A small-molecule ligand and the protein it binds are described below.
Small molecule (SMILES): CC(=O)N[C@@H]1[C@@H](O)[C@H](O)[C@@H](CO)O[C@H]1O

Binding-site contacts:
Ligand atom C3 contacts residue ASN328 of chain 1.A at 3.8 Å.
Ligand atom O6 contacts residue THR330 of chain 1.A at 4.4 Å.
Ligand atom C4 contacts residue ASN328 of chain 1.A at 4.2 Å.
Ligand atom C5 contacts residue THR330 of chain 1.A at 4.3 Å.
Ligand atom C6 contacts residue THR330 of chain 1.A at 3.8 Å.
Ligand atom O5 contacts residue THR330 of chain 1.A at 3.7 Å.
Ligand atom N2 contacts residue ASN328 of chain 1.A at 2.9 Å (h-bond).
Ligand atom C1 contacts residue ASN328 of chain 1.A at 1.4 Å.
Ligand atom C8 contacts residue ASN328 of chain 1.A at 3.8 Å.
Ligand atom C7 contacts residue ASN328 of chain 1.A at 3.3 Å.
Ligand atom C2 contacts residue ASN328 of chain 1.A at 2.5 Å.
Ligand atom C5 contacts residue ASN328 of chain 1.A at 3.7 Å.
Ligand atom O7 contacts residue ASN328 of chain 1.A at 3.3 Å (h-bond).
Ligand atom O5 contacts residue ASN328 of chain 1.A at 2.4 Å (h-bond).

Sequence of chain 1.A:
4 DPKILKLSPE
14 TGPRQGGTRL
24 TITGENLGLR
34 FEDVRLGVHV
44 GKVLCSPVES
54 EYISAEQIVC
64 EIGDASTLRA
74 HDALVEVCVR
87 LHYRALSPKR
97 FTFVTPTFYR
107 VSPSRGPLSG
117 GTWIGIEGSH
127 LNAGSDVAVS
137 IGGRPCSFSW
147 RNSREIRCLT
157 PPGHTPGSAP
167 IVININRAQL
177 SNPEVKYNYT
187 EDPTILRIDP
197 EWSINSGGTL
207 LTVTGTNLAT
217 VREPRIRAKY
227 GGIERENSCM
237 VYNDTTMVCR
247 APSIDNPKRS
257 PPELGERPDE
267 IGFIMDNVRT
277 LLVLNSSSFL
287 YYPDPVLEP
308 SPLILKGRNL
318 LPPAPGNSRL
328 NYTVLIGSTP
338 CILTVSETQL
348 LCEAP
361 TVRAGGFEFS